Sequence of chain 7.A:
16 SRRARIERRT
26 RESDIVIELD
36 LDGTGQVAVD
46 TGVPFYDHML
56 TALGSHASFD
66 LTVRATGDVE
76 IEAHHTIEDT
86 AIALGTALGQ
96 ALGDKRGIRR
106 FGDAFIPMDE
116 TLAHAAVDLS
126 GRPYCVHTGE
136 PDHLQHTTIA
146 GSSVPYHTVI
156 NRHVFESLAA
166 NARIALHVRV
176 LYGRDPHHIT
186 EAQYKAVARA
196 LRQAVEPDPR

Sequence of chain 24.A:
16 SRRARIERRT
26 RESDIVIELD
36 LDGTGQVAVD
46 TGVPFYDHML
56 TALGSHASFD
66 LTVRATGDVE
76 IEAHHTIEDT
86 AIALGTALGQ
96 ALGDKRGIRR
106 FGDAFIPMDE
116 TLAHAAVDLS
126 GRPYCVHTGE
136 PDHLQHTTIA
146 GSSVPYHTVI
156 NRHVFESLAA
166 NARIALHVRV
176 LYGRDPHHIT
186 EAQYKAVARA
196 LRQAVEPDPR

Binding-site contacts:
Ligand atom N4 contacts residue MET113 of chain 7.A at 3.2 Å.
Ligand atom N2 contacts residue GLU83 of chain 24.A at 3.2 Å (salt-bridge).
Ligand atom N3 contacts residue GLU186 of chain 7.A at 3.1 Å (salt-bridge).
Ligand atom S1 contacts residue MET113 of chain 7.A at 4.3 Å.
Ligand atom C4 contacts residue HIS183 of chain 7.A at 3.7 Å.
Ligand atom N1 contacts residue ASP84 of chain 24.A at 4.2 Å.
Ligand atom N1 contacts residue GLU27 of chain 24.A at 3.7 Å.
Ligand atom C4 contacts residue GLU186 of chain 7.A at 4.0 Å.
Ligand atom N4 contacts residue MN1 of chain 7.C at 3.0 Å.
Ligand atom C4 contacts residue GLU83 of chain 24.A at 4.2 Å.
Ligand atom C3 contacts residue GLU83 of chain 24.A at 3.6 Å.
Ligand atom C4 contacts residue MET113 of chain 7.A at 3.6 Å (hydrophobic).
Ligand atom N3 contacts residue HIS80 of chain 24.A at 2.9 Å (h-bond).
Ligand atom S1 contacts residue MN1 of chain 24.B at 3.8 Å.
Ligand atom C4 contacts residue MN1 of chain 24.B at 3.2 Å.
Ligand atom N2 contacts residue HIS79 of chain 24.A at 3.0 Å (h-bond).
Ligand atom N1 contacts residue HIS80 of chain 24.A at 4.2 Å.
Ligand atom N2 contacts residue HIS183 of chain 7.A at 3.4 Å (h-bond).
Ligand atom C3 contacts residue HIS79 of chain 24.A at 4.2 Å.
Ligand atom S1 contacts residue ARG127 of chain 1.A at 3.5 Å.
Ligand atom C4 contacts residue HIS182 of chain 7.A at 3.4 Å.
Ligand atom N2 contacts residue MET113 of chain 7.A at 3.6 Å.
Ligand atom N4 contacts residue GLU186 of chain 7.A at 3.8 Å.
Ligand atom N3 contacts residue HIS182 of chain 7.A at 3.2 Å (h-bond).
Ligand atom C3 contacts residue MET113 of chain 7.A at 3.4 Å (hydrophobic).
Ligand atom N2 contacts residue MN1 of chain 7.C at 4.3 Å.
Ligand atom N3 contacts residue MET113 of chain 7.A at 3.4 Å.
Ligand atom C3 contacts residue MN1 of chain 7.C at 4.2 Å.
Ligand atom C1 contacts residue GLU27 of chain 24.A at 4.1 Å.
Ligand atom N2 contacts residue HIS80 of chain 24.A at 4.1 Å.
Ligand atom S1 contacts residue GLU83 of chain 24.A at 3.5 Å (salt-bridge).
Ligand atom C3 contacts residue MN1 of chain 24.B at 3.2 Å.
Ligand atom C4 contacts residue MN1 of chain 7.C at 3.3 Å.
Ligand atom N3 contacts residue MN1 of chain 7.C at 2.2 Å.
Ligand atom C4 contacts residue HIS79 of chain 24.A at 3.1 Å.
Ligand atom N4 contacts residue HIS80 of chain 24.A at 3.3 Å (h-bond).
Ligand atom N2 contacts residue MN1 of chain 24.B at 2.2 Å.
Ligand atom C2 contacts residue ARG127 of chain 1.A at 3.5 Å.
Ligand atom C4 contacts residue HIS80 of chain 24.A at 3.6 Å.
Ligand atom C3 contacts residue HIS80 of chain 24.A at 4.0 Å.

Sequence of chain 1.A:
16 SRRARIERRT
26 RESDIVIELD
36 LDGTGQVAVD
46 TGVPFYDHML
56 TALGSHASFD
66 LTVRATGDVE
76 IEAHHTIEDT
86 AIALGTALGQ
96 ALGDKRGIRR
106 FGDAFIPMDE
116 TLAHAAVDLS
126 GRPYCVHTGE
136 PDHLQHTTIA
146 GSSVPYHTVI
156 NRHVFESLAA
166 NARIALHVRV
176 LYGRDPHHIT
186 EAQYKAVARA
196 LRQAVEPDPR

A small-molecule ligand and the protein it binds are described below.
Small molecule (SMILES): NCCSc1ncn[nH]1